Binding-site contacts:
Ligand atom O1B contacts residue MET124 of chain 2.A at 3.4 Å.
Ligand atom C3Q contacts residue FON1 of chain 2.B at 3.6 Å.
Ligand atom O4 contacts residue TYR215 of chain 2.A at 3.4 Å.
Ligand atom C4 contacts residue TYR241 of chain 2.A at 3.6 Å (hydrophobic).
Ligand atom C4Q contacts residue FON1 of chain 2.B at 3.5 Å.
Ligand atom C2' contacts residue TYR215 of chain 2.A at 3.4 Å (hydrophobic).
Ligand atom C6Q contacts residue PHE96 of chain 2.A at 3.5 Å (hydrophobic).
Ligand atom O2Q contacts residue GLY123 of chain 2.A at 2.8 Å (h-bond).
Ligand atom O2 contacts residue PHE238 of chain 2.A at 3.6 Å.
Ligand atom N3 contacts residue TYR215 of chain 2.A at 3.2 Å.
Ligand atom N3 contacts residue TYR241 of chain 2.A at 3.4 Å.
Ligand atom C2 contacts residue TYR215 of chain 2.A at 3.3 Å (hydrophobic).
Ligand atom C4 contacts residue GLN242 of chain 2.A at 3.7 Å.
Ligand atom O3' contacts residue TYR125 of chain 2.A at 3.2 Å.
Ligand atom C2Q contacts residue GLY123 of chain 2.A at 3.5 Å.
Ligand atom O4' contacts residue TYR241 of chain 2.A at 3.7 Å.
Ligand atom O2 contacts residue GLN242 of chain 2.A at 2.9 Å (h-bond).
Ligand atom C2 contacts residue TYR241 of chain 2.A at 3.6 Å (hydrophobic).
Ligand atom O3' contacts residue SER127 of chain 2.A at 3.1 Å (h-bond).
Ligand atom C5' contacts residue TYR172 of chain 2.A at 3.6 Å (hydrophobic).
Ligand atom O4 contacts residue GLN242 of chain 2.A at 3.6 Å.
Ligand atom O1A contacts residue LYS28 of chain 2.A at 3.4 Å (salt-bridge).
Ligand atom C4 contacts residue TYR215 of chain 2.A at 3.5 Å (hydrophobic).
Ligand atom N3 contacts residue GLN242 of chain 2.A at 2.8 Å (h-bond).
Ligand atom O4Q contacts residue FON1 of chain 2.B at 3.3 Å (h-bond).
Ligand atom O4Q contacts residue PHE96 of chain 2.A at 2.8 Å (h-bond).
Ligand atom O4' contacts residue PHE238 of chain 2.A at 3.2 Å.
Ligand atom O3' contacts residue THR126 of chain 2.A at 3.4 Å (h-bond).
Ligand atom C1Q contacts residue MET124 of chain 2.A at 3.7 Å (hydrophobic).
Ligand atom N1 contacts residue TYR241 of chain 2.A at 3.8 Å.
Ligand atom O2A contacts residue TYR241 of chain 2.A at 3.7 Å.
Ligand atom O4 contacts residue TYR241 of chain 2.A at 3.7 Å.
Ligand atom C3Q contacts residue GLU95 of chain 2.A at 3.7 Å.
Ligand atom C6Q contacts residue GLU95 of chain 2.A at 3.7 Å.
Ligand atom C2 contacts residue GLN242 of chain 2.A at 3.7 Å.
Ligand atom O2 contacts residue TYR215 of chain 2.A at 3.5 Å.
Ligand atom C4Q contacts residue PHE96 of chain 2.A at 3.5 Å (hydrophobic).
Ligand atom O4Q contacts residue GLU95 of chain 2.A at 3.2 Å.
Ligand atom N3Q contacts residue FON1 of chain 2.B at 2.7 Å (h-bond).
Ligand atom O1B contacts residue TYR125 of chain 2.A at 2.9 Å (h-bond).

Sequence of chain 2.A:
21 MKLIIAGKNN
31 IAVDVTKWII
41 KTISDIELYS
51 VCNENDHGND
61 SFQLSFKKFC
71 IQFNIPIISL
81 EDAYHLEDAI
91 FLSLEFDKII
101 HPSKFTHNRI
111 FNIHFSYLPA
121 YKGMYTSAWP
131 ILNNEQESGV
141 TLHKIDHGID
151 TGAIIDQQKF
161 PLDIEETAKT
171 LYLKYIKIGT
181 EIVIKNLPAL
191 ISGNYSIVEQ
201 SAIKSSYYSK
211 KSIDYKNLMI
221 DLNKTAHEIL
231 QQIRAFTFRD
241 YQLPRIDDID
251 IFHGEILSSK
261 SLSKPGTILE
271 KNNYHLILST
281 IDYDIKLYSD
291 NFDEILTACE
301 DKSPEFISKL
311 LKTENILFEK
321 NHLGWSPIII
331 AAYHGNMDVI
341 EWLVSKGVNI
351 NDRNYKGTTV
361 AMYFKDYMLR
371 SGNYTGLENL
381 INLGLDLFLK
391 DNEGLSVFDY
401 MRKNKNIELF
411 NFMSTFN

A small-molecule ligand and the protein it binds are described below.
Small molecule (SMILES): Cc1cn([C@H]2C[C@H](O)[C@@H](CO[P](=O)(O)O[P](=O)(O)O[C@H]3O[C@H](C)[C@@H](O)[C@H](N)[C@H]3O)O2)c(=O)[nH]c1=O